Sequence of chain 1.J:
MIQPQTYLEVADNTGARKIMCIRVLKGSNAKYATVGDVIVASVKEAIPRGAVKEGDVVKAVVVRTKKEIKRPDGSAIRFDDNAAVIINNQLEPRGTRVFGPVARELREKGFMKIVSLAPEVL

Binding-site contacts:
Ligand atom CA contacts residue LYS18 of chain 1.J at 4.2 Å.
Ligand atom C contacts residue GLU45 of chain 1.J at 4.3 Å.
Ligand atom N contacts residue GLU45 of chain 1.J at 3.8 Å.
Ligand atom N contacts residue LYS18 of chain 1.J at 4.1 Å.
Ligand atom CG contacts residue TYR7 of chain 1.J at 3.8 Å (hydrophobic).
Ligand atom O contacts residue LYS18 of chain 1.J at 2.7 Å (salt-bridge).
Ligand atom CG contacts residue GLU45 of chain 1.J at 4.0 Å.
Ligand atom NE2 contacts residue GLU54 of chain 1.J at 4.0 Å.
Ligand atom NE2 contacts residue GLU45 of chain 1.J at 3.3 Å.
Ligand atom CA contacts residue GLU45 of chain 1.J at 3.1 Å.
Ligand atom O contacts residue LYS18 of chain 1.J at 3.9 Å.
Ligand atom C contacts residue LYS18 of chain 1.J at 3.1 Å.
Ligand atom CE1 contacts residue LYS44 of chain 1.J at 4.3 Å.
Ligand atom C contacts residue LYS18 of chain 1.J at 4.0 Å.
Ligand atom NE contacts residue GLU9 of chain 1.J at 4.4 Å.
Ligand atom CE1 contacts residue GLU45 of chain 1.J at 4.2 Å.
Ligand atom N contacts residue LYS18 of chain 1.J at 3.1 Å (salt-bridge).
Ligand atom CE1 contacts residue GLU54 of chain 1.J at 3.6 Å.
Ligand atom O contacts residue GLU9 of chain 1.J at 4.3 Å.
Ligand atom CB contacts residue GLU45 of chain 1.J at 3.1 Å.
Ligand atom C contacts residue LYS18 of chain 1.J at 4.2 Å.
Ligand atom CA contacts residue LYS18 of chain 1.J at 4.4 Å.
Ligand atom CD2 contacts residue GLU45 of chain 1.J at 3.0 Å.
Ligand atom NE2 contacts residue LYS44 of chain 1.J at 3.6 Å (salt-bridge).

This protein binds this small molecule.
Small molecule (SMILES): C[C@H](N)C(=O)NCC(=O)N[C@H](CCCN)C(=O)N1CCC[C@H]1C(=O)N[C@@H](CC1=NC=NC1)C(=O)N[C@@H](CCCCN)C(=O)/N=C(/CCCN=C(N)N)C(=O)O